Sequence of chain 1.E:
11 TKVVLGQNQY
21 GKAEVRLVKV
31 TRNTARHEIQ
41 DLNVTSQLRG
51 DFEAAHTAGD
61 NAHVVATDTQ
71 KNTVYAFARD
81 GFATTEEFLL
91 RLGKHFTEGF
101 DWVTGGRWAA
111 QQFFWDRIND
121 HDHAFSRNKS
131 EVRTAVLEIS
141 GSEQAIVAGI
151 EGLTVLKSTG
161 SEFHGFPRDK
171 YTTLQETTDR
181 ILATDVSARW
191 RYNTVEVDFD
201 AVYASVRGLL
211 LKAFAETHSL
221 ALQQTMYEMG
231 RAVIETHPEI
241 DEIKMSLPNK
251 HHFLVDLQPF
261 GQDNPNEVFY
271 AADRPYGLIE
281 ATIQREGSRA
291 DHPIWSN

Sequence of chain 1.H:
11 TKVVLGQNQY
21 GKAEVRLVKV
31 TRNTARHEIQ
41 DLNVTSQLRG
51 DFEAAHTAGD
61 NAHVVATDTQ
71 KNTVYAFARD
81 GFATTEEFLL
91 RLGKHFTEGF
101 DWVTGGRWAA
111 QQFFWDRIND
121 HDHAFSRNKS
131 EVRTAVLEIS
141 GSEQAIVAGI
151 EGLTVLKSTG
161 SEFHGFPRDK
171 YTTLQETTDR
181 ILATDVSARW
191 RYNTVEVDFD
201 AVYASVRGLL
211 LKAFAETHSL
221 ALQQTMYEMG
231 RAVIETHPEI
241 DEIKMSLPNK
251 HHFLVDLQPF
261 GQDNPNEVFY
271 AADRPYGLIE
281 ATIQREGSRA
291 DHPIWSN

Binding-site contacts:
Ligand atom O2 contacts residue ALA221 of chain 1.E at 3.7 Å.
Ligand atom C9 contacts residue PHE163 of chain 1.E at 3.5 Å (hydrophobic).
Ligand atom O7 contacts residue GLY277 of chain 1.E at 3.8 Å.
Ligand atom O6 contacts residue THR67 of chain 1.H at 3.6 Å.
Ligand atom O2 contacts residue GLN223 of chain 1.E at 3.5 Å (h-bond).
Ligand atom C5 contacts residue ASN249 of chain 1.E at 3.1 Å.
Ligand atom C1 contacts residue PHE163 of chain 1.E at 3.8 Å (hydrophobic).
Ligand atom C9 contacts residue ASP68 of chain 1.H at 3.9 Å.
Ligand atom O10 contacts residue THR67 of chain 1.H at 3.0 Å (h-bond).
Ligand atom O7 contacts residue THR67 of chain 1.H at 2.9 Å (h-bond).
Ligand atom C1 contacts residue GLN223 of chain 1.E at 4.0 Å.
Ligand atom N11 contacts residue PHE163 of chain 1.E at 3.5 Å.
Ligand atom N4 contacts residue ARG180 of chain 1.E at 3.2 Å (salt-bridge).
Ligand atom O6 contacts residue GLY277 of chain 1.E at 4.0 Å.
Ligand atom N12 contacts residue ARG180 of chain 1.E at 3.8 Å.
Ligand atom O2 contacts residue PHE163 of chain 1.E at 4.0 Å.
Ligand atom N11 contacts residue ALA66 of chain 1.H at 3.3 Å.
Ligand atom N3 contacts residue GLN223 of chain 1.E at 3.6 Å (h-bond).
Ligand atom O10 contacts residue LEU174 of chain 1.E at 3.6 Å.
Ligand atom O2 contacts residue ARG180 of chain 1.E at 3.3 Å (salt-bridge).
Ligand atom O10 contacts residue ASP68 of chain 1.H at 3.0 Å (salt-bridge).
Ligand atom N11 contacts residue THR67 of chain 1.H at 2.6 Å (h-bond).
Ligand atom O2 contacts residue LEU222 of chain 1.E at 3.0 Å (h-bond).
Ligand atom O7 contacts residue ASN249 of chain 1.E at 3.5 Å.
Ligand atom C5 contacts residue THR67 of chain 1.H at 3.4 Å.
Ligand atom N4 contacts residue ASN249 of chain 1.E at 3.4 Å (h-bond).
Ligand atom O7 contacts residue HIS251 of chain 1.E at 2.9 Å (h-bond).
Ligand atom N12 contacts residue THR67 of chain 1.H at 3.9 Å.
Ligand atom C1 contacts residue ARG180 of chain 1.E at 3.7 Å.
Ligand atom O6 contacts residue ILE279 of chain 1.E at 3.3 Å.
Ligand atom N12 contacts residue PHE163 of chain 1.E at 3.4 Å.
Ligand atom C1 contacts residue ASN249 of chain 1.E at 4.1 Å.
Ligand atom C9 contacts residue THR67 of chain 1.H at 3.1 Å.
Ligand atom N3 contacts residue PHE163 of chain 1.E at 3.8 Å.
Ligand atom O10 contacts residue ALA66 of chain 1.H at 3.8 Å.
Ligand atom C8 contacts residue ASN249 of chain 1.E at 3.4 Å.
Ligand atom C8 contacts residue ARG180 of chain 1.E at 3.7 Å.
Ligand atom C5 contacts residue HIS251 of chain 1.E at 4.0 Å.
Ligand atom C9 contacts residue ALA66 of chain 1.H at 4.0 Å (hydrophobic).
Ligand atom O6 contacts residue ASN249 of chain 1.E at 3.3 Å (h-bond).

This small molecule binds to this protein.
Small molecule (SMILES): NC(=O)NC(NC(N)=O)C(=O)[O-]